Binding-site contacts:
Ligand atom C5 contacts residue MET99 of chain 1.A at 3.5 Å (hydrophobic).
Ligand atom C14 contacts residue ASN27 of chain 1.A at 3.5 Å.
Ligand atom O1 contacts residue VAL33 of chain 1.A at 3.2 Å.
Ligand atom N1 contacts residue LEU154 of chain 1.A at 3.4 Å.
Ligand atom C4 contacts residue LEU154 of chain 1.A at 3.3 Å (hydrophobic).
Ligand atom N4 contacts residue ASP109 of chain 1.A at 2.9 Å (salt-bridge).
Ligand atom C11 contacts residue VAL164 of chain 1.A at 3.8 Å (hydrophobic).
Ligand atom C18 contacts residue ASP109 of chain 1.A at 3.8 Å.
Ligand atom C17 contacts residue GLY105 of chain 1.A at 3.5 Å.
Ligand atom N2 contacts residue PHE101 of chain 1.A at 3.9 Å.
Ligand atom C5 contacts residue VAL164 of chain 1.A at 3.6 Å (hydrophobic).
Ligand atom C11 contacts residue GLN151 of chain 1.A at 3.3 Å.
Ligand atom C16 contacts residue VAL25 of chain 1.A at 3.9 Å (hydrophobic).
Ligand atom C3 contacts residue GLU100 of chain 1.A at 3.1 Å.
Ligand atom C12 contacts residue GLN151 of chain 1.A at 3.3 Å.
Ligand atom C3 contacts residue LEU154 of chain 1.A at 3.6 Å (hydrophobic).
Ligand atom N2 contacts residue LEU154 of chain 1.A at 3.4 Å.
Ligand atom N2 contacts residue ALA46 of chain 1.A at 3.7 Å.
Ligand atom C7 contacts residue MET99 of chain 1.A at 3.6 Å (hydrophobic).
Ligand atom C7 contacts residue VAL164 of chain 1.A at 3.5 Å (hydrophobic).
Ligand atom C16 contacts residue CYS102 of chain 1.A at 3.5 Å (hydrophobic).
Ligand atom C9 contacts residue VAL164 of chain 1.A at 3.7 Å (hydrophobic).
Ligand atom C15 contacts residue GLY105 of chain 1.A at 3.8 Å.
Ligand atom C20 contacts residue VAL25 of chain 1.A at 3.5 Å (hydrophobic).
Ligand atom C3 contacts residue ALA46 of chain 1.A at 3.4 Å (hydrophobic).
Ligand atom C15 contacts residue CYS102 of chain 1.A at 3.5 Å (hydrophobic).
Ligand atom C18 contacts residue VAL25 of chain 1.A at 3.8 Å (hydrophobic).
Ligand atom C2 contacts residue LEU154 of chain 1.A at 3.6 Å (hydrophobic).
Ligand atom C1 contacts residue ALA46 of chain 1.A at 3.7 Å (hydrophobic).
Ligand atom N3 contacts residue PHE101 of chain 1.A at 3.9 Å.
Ligand atom C8 contacts residue VAL33 of chain 1.A at 3.9 Å (hydrophobic).
Ligand atom N2 contacts residue GLU100 of chain 1.A at 3.5 Å (salt-bridge).
Ligand atom C21 contacts residue ASP109 of chain 1.A at 3.0 Å.
Ligand atom N3 contacts residue CYS102 of chain 1.A at 3.1 Å (h-bond).
Ligand atom C1 contacts residue LEU154 of chain 1.A at 3.8 Å (hydrophobic).
Ligand atom O2 contacts residue SER106 of chain 1.A at 3.7 Å.
Ligand atom C19 contacts residue VAL25 of chain 1.A at 3.6 Å (hydrophobic).
Ligand atom C18 contacts residue GLY105 of chain 1.A at 3.6 Å.
Ligand atom O2 contacts residue GLN151 of chain 1.A at 2.9 Å (h-bond).
Ligand atom N2 contacts residue CYS102 of chain 1.A at 3.2 Å (h-bond).

The small molecule below binds the protein below.
Small molecule (SMILES): OC1CCC(Oc2cccc3cnc(Nc4ccc5[nH]cnc5c4)nc23)CC1

Sequence of chain 1.A:
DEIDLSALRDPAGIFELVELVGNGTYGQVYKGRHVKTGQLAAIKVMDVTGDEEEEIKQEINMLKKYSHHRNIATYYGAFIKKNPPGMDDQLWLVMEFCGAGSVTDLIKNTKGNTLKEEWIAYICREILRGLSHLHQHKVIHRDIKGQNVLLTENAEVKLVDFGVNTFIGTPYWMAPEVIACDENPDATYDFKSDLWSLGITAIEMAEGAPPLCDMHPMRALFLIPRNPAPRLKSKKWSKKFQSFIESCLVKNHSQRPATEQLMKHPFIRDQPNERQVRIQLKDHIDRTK